Binding-site contacts:
Ligand atom N2 contacts residue ASN158 of chain 1.E at 3.8 Å.
Ligand atom C1 contacts residue PHE190 of chain 1.E at 3.6 Å (hydrophobic).
Ligand atom C1 contacts residue ASN158 of chain 1.E at 3.3 Å.
Ligand atom C5 contacts residue PHE190 of chain 1.E at 4.0 Å (hydrophobic).
Ligand atom O5 contacts residue ILE159 of chain 1.E at 4.2 Å.
Ligand atom O5 contacts residue PHE190 of chain 1.E at 3.7 Å.
Ligand atom O7 contacts residue PHE190 of chain 1.E at 4.3 Å.
Ligand atom O7 contacts residue ASN158 of chain 1.E at 2.4 Å (h-bond).
Ligand atom C8 contacts residue PHE190 of chain 1.E at 4.4 Å (hydrophobic).
Ligand atom C6 contacts residue THR160 of chain 1.E at 4.3 Å.
Ligand atom O5 contacts residue ASN158 of chain 1.E at 3.6 Å.
Ligand atom O6 contacts residue THR160 of chain 1.E at 3.5 Å.
Ligand atom C2 contacts residue ASN158 of chain 1.E at 3.4 Å.
Ligand atom C7 contacts residue ASN158 of chain 1.E at 3.4 Å.
Ligand atom O6 contacts residue ILE159 of chain 1.E at 3.2 Å (h-bond).

Sequence of chain 1.E:
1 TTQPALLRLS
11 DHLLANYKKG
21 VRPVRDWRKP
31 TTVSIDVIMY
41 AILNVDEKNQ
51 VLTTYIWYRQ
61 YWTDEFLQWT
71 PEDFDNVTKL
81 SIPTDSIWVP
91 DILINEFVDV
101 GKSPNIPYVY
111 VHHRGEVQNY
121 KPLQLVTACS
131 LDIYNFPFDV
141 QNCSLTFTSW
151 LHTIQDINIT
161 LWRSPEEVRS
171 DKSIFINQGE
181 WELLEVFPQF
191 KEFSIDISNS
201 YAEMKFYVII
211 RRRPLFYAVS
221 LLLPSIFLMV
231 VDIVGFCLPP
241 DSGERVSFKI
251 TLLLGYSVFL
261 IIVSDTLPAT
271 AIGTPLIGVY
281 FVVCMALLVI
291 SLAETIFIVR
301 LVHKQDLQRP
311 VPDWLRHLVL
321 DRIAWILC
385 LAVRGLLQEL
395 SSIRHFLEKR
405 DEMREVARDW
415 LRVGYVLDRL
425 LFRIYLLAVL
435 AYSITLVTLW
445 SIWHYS

This small molecule binds to this protein.
Small molecule (SMILES): CC(=O)N[C@H]1[C@H](O[C@H]2[C@H](O)[C@@H](NC(C)=O)CO[C@@H]2CO)O[C@H](CO)[C@@H](O[C@@H]2O[C@H](CO)[C@@H](O)[C@H](O)[C@@H]2O)[C@@H]1O